The protein below binds the small molecule below.
Small molecule (SMILES): Cn1cc(-c2ccccc2)nc1CCc1ccc2ccccc2n1

Binding-site contacts:
Ligand atom C8 contacts residue PHE250 of chain 1.A at 3.7 Å (hydrophobic).
Ligand atom N21 contacts residue MET267 of chain 1.A at 3.4 Å.
Ligand atom C11 contacts residue MET267 of chain 1.A at 3.6 Å (hydrophobic).
Ligand atom C1 contacts residue ILE246 of chain 1.A at 3.3 Å (hydrophobic).
Ligand atom C24 contacts residue TYR247 of chain 1.A at 3.4 Å (hydrophobic).
Ligand atom C20 contacts residue GLY279 of chain 1.A at 3.6 Å.
Ligand atom C24 contacts residue PHE250 of chain 1.A at 3.7 Å (hydrophobic).
Ligand atom C5 contacts residue ILE246 of chain 1.A at 3.6 Å (hydrophobic).
Ligand atom N19 contacts residue MET267 of chain 1.A at 3.1 Å.
Ligand atom C14 contacts residue PRO266 of chain 1.A at 3.4 Å (hydrophobic).
Ligand atom C18 contacts residue MET267 of chain 1.A at 3.3 Å (hydrophobic).
Ligand atom N10 contacts residue GLN280 of chain 1.A at 3.1 Å (h-bond).
Ligand atom C17 contacts residue GLY279 of chain 1.A at 3.4 Å.
Ligand atom C14 contacts residue LYS272 of chain 1.A at 3.5 Å.
Ligand atom C16 contacts residue MET267 of chain 1.A at 3.7 Å (hydrophobic).
Ligand atom N21 contacts residue TYR247 of chain 1.A at 2.7 Å (h-bond).
Ligand atom N21 contacts residue GLY279 of chain 1.A at 3.6 Å.
Ligand atom C22 contacts residue PHE283 of chain 1.A at 3.7 Å (hydrophobic).
Ligand atom C20 contacts residue TYR247 of chain 1.A at 3.6 Å (hydrophobic).
Ligand atom C23 contacts residue MET267 of chain 1.A at 3.0 Å (hydrophobic).
Ligand atom C11 contacts residue GLY279 of chain 1.A at 3.6 Å.
Ligand atom C7 contacts residue PHE283 of chain 1.A at 3.4 Å (hydrophobic).
Ligand atom C6 contacts residue PHE283 of chain 1.A at 3.5 Å (hydrophobic).
Ligand atom C14 contacts residue GLU275 of chain 1.A at 3.4 Å.
Ligand atom C2 contacts residue ILE246 of chain 1.A at 3.7 Å (hydrophobic).
Ligand atom C12 contacts residue TYR247 of chain 1.A at 3.5 Å (hydrophobic).
Ligand atom C20 contacts residue MET267 of chain 1.A at 3.6 Å (hydrophobic).
Ligand atom C3 contacts residue PHE283 of chain 1.A at 3.6 Å (hydrophobic).
Ligand atom C17 contacts residue MET267 of chain 1.A at 3.2 Å (hydrophobic).
Ligand atom C9 contacts residue GLN280 of chain 1.A at 3.7 Å.
Ligand atom C13 contacts residue GLU275 of chain 1.A at 3.7 Å.
Ligand atom C22 contacts residue TYR247 of chain 1.A at 3.6 Å (hydrophobic).
Ligand atom C3 contacts residue LEU229 of chain 1.A at 3.7 Å (hydrophobic).
Ligand atom C1 contacts residue VAL232 of chain 1.A at 3.6 Å (hydrophobic).
Ligand atom C13 contacts residue VAL276 of chain 1.A at 3.6 Å (hydrophobic).
Ligand atom C15 contacts residue MET267 of chain 1.A at 3.7 Å (hydrophobic).
Ligand atom C15 contacts residue PRO266 of chain 1.A at 3.6 Å (hydrophobic).
Ligand atom C24 contacts residue GLN280 of chain 1.A at 3.5 Å.
Ligand atom C22 contacts residue GLN280 of chain 1.A at 3.5 Å.
Ligand atom C4 contacts residue ILE246 of chain 1.A at 3.3 Å (hydrophobic).

Sequence of chain 1.A:
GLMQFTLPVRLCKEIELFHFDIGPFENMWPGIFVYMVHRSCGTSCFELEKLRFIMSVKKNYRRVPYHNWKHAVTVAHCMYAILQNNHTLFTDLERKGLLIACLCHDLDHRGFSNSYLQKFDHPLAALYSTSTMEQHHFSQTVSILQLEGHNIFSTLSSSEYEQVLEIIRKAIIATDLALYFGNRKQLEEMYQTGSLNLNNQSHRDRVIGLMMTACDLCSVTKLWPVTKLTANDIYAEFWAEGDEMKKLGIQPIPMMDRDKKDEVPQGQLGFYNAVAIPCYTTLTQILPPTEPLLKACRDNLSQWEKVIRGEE